Sequence of chain 1.B:
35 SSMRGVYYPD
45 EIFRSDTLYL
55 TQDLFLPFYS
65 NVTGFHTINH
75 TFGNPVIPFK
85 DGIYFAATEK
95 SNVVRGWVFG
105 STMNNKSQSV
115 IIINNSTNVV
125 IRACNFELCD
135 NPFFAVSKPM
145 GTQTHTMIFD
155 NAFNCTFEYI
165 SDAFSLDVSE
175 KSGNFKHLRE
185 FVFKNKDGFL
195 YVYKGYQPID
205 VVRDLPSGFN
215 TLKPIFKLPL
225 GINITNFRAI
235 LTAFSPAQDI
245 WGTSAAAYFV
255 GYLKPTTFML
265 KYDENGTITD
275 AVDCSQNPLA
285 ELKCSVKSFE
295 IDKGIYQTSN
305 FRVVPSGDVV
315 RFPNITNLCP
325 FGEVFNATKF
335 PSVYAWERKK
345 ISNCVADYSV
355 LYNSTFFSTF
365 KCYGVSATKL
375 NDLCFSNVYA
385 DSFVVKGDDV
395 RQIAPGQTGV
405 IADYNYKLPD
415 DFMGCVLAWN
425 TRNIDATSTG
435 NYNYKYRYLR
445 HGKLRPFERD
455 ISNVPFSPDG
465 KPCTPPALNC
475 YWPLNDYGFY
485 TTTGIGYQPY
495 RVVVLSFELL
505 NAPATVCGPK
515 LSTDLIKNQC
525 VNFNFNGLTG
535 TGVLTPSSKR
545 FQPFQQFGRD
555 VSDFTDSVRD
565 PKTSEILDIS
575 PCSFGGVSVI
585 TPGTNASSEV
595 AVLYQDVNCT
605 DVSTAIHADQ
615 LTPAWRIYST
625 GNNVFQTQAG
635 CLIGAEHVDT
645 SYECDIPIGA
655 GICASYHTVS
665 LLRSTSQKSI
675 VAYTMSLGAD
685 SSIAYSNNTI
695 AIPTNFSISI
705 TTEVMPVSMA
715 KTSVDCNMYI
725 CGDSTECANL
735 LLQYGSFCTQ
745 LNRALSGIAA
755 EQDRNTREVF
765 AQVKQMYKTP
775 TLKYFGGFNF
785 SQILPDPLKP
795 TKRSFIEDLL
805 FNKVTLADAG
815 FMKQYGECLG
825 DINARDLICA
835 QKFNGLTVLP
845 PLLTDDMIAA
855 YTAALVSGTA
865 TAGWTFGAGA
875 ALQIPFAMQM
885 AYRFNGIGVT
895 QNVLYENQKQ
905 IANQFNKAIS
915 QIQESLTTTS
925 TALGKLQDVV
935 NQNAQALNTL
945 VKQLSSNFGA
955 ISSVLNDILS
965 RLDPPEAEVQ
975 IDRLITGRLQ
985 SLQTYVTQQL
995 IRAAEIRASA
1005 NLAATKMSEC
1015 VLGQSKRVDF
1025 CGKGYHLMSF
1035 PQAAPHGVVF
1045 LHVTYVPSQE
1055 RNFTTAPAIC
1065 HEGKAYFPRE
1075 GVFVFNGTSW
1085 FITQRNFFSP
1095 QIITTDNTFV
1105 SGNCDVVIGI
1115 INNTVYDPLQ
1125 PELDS

A small-molecule ligand and the protein it binds are described below.
Small molecule (SMILES): CC(=O)N[C@@H]1[C@@H](O)[C@H](O)[C@@H](CO)O[C@H]1O

Binding-site contacts:
Ligand atom N2 contacts residue ASN1056 of chain 1.B at 3.1 Å (h-bond).
Ligand atom O7 contacts residue THR693 of chain 1.B at 4.0 Å.
Ligand atom C1 contacts residue ASN1056 of chain 1.B at 1.4 Å.
Ligand atom C2 contacts residue ASN1056 of chain 1.B at 2.5 Å.
Ligand atom C3 contacts residue ASN1056 of chain 1.B at 3.8 Å.
Ligand atom C5 contacts residue ASN1056 of chain 1.B at 3.7 Å.
Ligand atom C7 contacts residue ASN1056 of chain 1.B at 3.5 Å.
Ligand atom C4 contacts residue ASN1056 of chain 1.B at 4.2 Å.
Ligand atom O7 contacts residue ASN1056 of chain 1.B at 3.4 Å (h-bond).
Ligand atom O5 contacts residue ASN1056 of chain 1.B at 2.3 Å (h-bond).